Binding-site contacts:
Ligand atom C15 contacts residue MET98 of chain 1.L at 3.5 Å (hydrophobic).
Ligand atom O2 contacts residue CYS104 of chain 1.L at 2.6 Å (h-bond).
Ligand atom N1 contacts residue ASP107 of chain 1.L at 2.6 Å (salt-bridge).
Ligand atom C3 contacts residue ASP107 of chain 1.L at 3.6 Å.
Ligand atom C4 contacts residue CYS104 of chain 1.L at 3.0 Å (hydrophobic).
Ligand atom C9 contacts residue LEU24 of chain 1.L at 3.8 Å (hydrophobic).
Ligand atom C18 contacts residue LEU151 of chain 1.L at 3.6 Å (hydrophobic).
Ligand atom N2 contacts residue LEU151 of chain 1.L at 3.7 Å.
Ligand atom C20 contacts residue TYR101 of chain 1.L at 3.6 Å (hydrophobic).
Ligand atom C13 contacts residue LEU151 of chain 1.L at 3.5 Å (hydrophobic).
Ligand atom C1 contacts residue ASP107 of chain 1.L at 3.2 Å.
Ligand atom C3 contacts residue CYS104 of chain 1.L at 1.8 Å (hydrophobic).
Ligand atom C2 contacts residue CYS104 of chain 1.L at 2.8 Å (hydrophobic).
Ligand atom C26 contacts residue LEU151 of chain 1.L at 3.6 Å (hydrophobic).
Ligand atom C14 contacts residue PRO99 of chain 1.L at 3.9 Å (hydrophobic).
Ligand atom O2 contacts residue ASP107 of chain 1.L at 3.7 Å.
Ligand atom N6 contacts residue TYR101 of chain 1.L at 3.1 Å (h-bond).
Ligand atom C23 contacts residue PRO103 of chain 1.L at 3.8 Å (hydrophobic).
Ligand atom O2 contacts residue PRO103 of chain 1.L at 3.5 Å.
Ligand atom O1 contacts residue LYS100 of chain 1.L at 3.9 Å.
Ligand atom C18 contacts residue VAL32 of chain 1.L at 3.8 Å (hydrophobic).
Ligand atom C19 contacts residue TYR101 of chain 1.L at 3.6 Å (hydrophobic).
Ligand atom C24 contacts residue LEU24 of chain 1.L at 3.5 Å (hydrophobic).
Ligand atom C8 contacts residue GLY25 of chain 1.L at 3.7 Å.
Ligand atom N1 contacts residue CYS104 of chain 1.L at 3.6 Å (h-bond).
Ligand atom C11 contacts residue GLY102 of chain 1.L at 3.5 Å.
Ligand atom C2 contacts residue ASP107 of chain 1.L at 3.4 Å.
Ligand atom C25 contacts residue GLY102 of chain 1.L at 3.8 Å.
Ligand atom N6 contacts residue GLY102 of chain 1.L at 3.5 Å (h-bond).
Ligand atom C22 contacts residue PRO103 of chain 1.L at 3.9 Å (hydrophobic).
Ligand atom N5 contacts residue MET98 of chain 1.L at 3.4 Å.
Ligand atom O1 contacts residue TYR101 of chain 1.L at 2.9 Å (h-bond).
Ligand atom C5 contacts residue CYS104 of chain 1.L at 3.4 Å (hydrophobic).
Ligand atom C19 contacts residue GLY102 of chain 1.L at 3.6 Å.
Ligand atom C12 contacts residue LEU151 of chain 1.L at 3.7 Å (hydrophobic).
Ligand atom C27 contacts residue ASP107 of chain 1.L at 3.5 Å.
Ligand atom N3 contacts residue GLY102 of chain 1.L at 3.7 Å.
Ligand atom O1 contacts residue ALA45 of chain 1.L at 3.9 Å.
Ligand atom C4 contacts residue GLU148 of chain 1.L at 3.6 Å.
Ligand atom N6 contacts residue LEU24 of chain 1.L at 3.8 Å.

A protein and the small-molecule ligand that binds it are described below.
Small molecule (SMILES): Cc1cc(C(=O)Nc2nc3cccc(C)c3n2[C@@H]2CCCCN(C(=O)C=CCN(C)C)C2)ccn1

Sequence of chain 1.L:
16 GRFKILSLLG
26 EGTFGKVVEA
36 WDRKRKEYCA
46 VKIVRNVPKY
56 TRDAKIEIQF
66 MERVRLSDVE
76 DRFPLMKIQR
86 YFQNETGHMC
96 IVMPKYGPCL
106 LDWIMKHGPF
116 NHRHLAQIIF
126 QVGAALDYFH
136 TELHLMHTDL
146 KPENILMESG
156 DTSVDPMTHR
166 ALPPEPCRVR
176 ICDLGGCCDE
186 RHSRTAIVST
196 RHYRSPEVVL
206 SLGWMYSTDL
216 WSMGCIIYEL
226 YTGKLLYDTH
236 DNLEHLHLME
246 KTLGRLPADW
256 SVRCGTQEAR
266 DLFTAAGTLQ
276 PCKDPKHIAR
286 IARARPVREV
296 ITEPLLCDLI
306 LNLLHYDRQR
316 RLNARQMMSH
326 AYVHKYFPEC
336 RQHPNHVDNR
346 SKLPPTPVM